Sequence of chain 1.B:
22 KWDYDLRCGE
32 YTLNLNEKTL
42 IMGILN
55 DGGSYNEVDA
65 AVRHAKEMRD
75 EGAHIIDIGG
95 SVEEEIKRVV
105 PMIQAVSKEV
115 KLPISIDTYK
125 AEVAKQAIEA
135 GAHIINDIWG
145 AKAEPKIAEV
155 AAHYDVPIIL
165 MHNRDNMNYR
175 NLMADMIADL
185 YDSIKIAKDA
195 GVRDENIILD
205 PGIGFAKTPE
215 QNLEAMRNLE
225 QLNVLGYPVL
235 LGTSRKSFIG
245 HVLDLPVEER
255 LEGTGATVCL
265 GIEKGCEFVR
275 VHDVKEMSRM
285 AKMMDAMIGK

Binding-site contacts:
Ligand atom C16 contacts residue PHE209 of chain 1.B at 3.4 Å (hydrophobic).
Ligand atom C3 contacts residue MET165 of chain 1.B at 3.9 Å (hydrophobic).
Ligand atom N2 contacts residue ASP204 of chain 1.B at 2.8 Å (salt-bridge).
Ligand atom O4 contacts residue GLY236 of chain 1.B at 3.3 Å (h-bond).
Ligand atom C17 contacts residue LYS240 of chain 1.B at 3.9 Å.
Ligand atom N6 contacts residue ASN140 of chain 1.B at 2.8 Å (h-bond).
Ligand atom N3 contacts residue ARG274 of chain 1.B at 3.4 Å (salt-bridge).
Ligand atom N2 contacts residue MET165 of chain 1.B at 3.6 Å.
Ligand atom N6 contacts residue LEU234 of chain 1.B at 3.8 Å.
Ligand atom C2 contacts residue ILE142 of chain 1.B at 3.6 Å (hydrophobic).
Ligand atom N4 contacts residue ILE142 of chain 1.B at 3.5 Å.
Ligand atom C3 contacts residue ASN140 of chain 1.B at 3.7 Å.
Ligand atom O13 contacts residue PHE209 of chain 1.B at 3.3 Å.
Ligand atom C3 contacts residue ARG274 of chain 1.B at 4.0 Å.
Ligand atom C14 contacts residue ASP121 of chain 1.B at 3.1 Å.
Ligand atom C12 contacts residue LYS240 of chain 1.B at 3.6 Å.
Ligand atom C14 contacts residue ILE142 of chain 1.B at 3.5 Å (hydrophobic).
Ligand atom N1 contacts residue ILE142 of chain 1.B at 3.7 Å.
Ligand atom C14 contacts residue ARG274 of chain 1.B at 3.5 Å.
Ligand atom C2 contacts residue ARG274 of chain 1.B at 3.6 Å.
Ligand atom C12 contacts residue PHE209 of chain 1.B at 3.6 Å (hydrophobic).
Ligand atom C14 contacts residue ASN140 of chain 1.B at 3.7 Å.
Ligand atom O18 contacts residue ARG274 of chain 1.B at 2.9 Å (salt-bridge).
Ligand atom N6 contacts residue ASP204 of chain 1.B at 2.9 Å (salt-bridge).
Ligand atom C12 contacts residue ARG274 of chain 1.B at 3.5 Å.
Ligand atom C11 contacts residue PHE209 of chain 1.B at 3.8 Å (hydrophobic).
Ligand atom C17 contacts residue ARG274 of chain 1.B at 3.9 Å.
Ligand atom N6 contacts residue ILE163 of chain 1.B at 4.0 Å.
Ligand atom C3 contacts residue ASP204 of chain 1.B at 3.2 Å.
Ligand atom N1 contacts residue ARG274 of chain 1.B at 3.8 Å.
Ligand atom C4 contacts residue ASP204 of chain 1.B at 3.8 Å.
Ligand atom O19 contacts residue LYS240 of chain 1.B at 3.5 Å.
Ligand atom C4 contacts residue MET165 of chain 1.B at 3.7 Å (hydrophobic).
Ligand atom O13 contacts residue LYS240 of chain 1.B at 2.4 Å (salt-bridge).
Ligand atom N4 contacts residue ARG274 of chain 1.B at 3.3 Å (salt-bridge).
Ligand atom N1 contacts residue ASN140 of chain 1.B at 3.3 Å (h-bond).
Ligand atom C11 contacts residue ARG274 of chain 1.B at 3.6 Å.
Ligand atom C1 contacts residue PHE209 of chain 1.B at 4.0 Å (hydrophobic).
Ligand atom O4 contacts residue LYS240 of chain 1.B at 3.1 Å (salt-bridge).
Ligand atom C1 contacts residue ARG274 of chain 1.B at 3.6 Å.

A small-molecule ligand and the protein it binds are described below.
Small molecule (SMILES): C[C@@H](C(=O)O)c1nn(C)c2nc(N)[nH]c(=O)c2c1=O